Sequence of chain 1.A:
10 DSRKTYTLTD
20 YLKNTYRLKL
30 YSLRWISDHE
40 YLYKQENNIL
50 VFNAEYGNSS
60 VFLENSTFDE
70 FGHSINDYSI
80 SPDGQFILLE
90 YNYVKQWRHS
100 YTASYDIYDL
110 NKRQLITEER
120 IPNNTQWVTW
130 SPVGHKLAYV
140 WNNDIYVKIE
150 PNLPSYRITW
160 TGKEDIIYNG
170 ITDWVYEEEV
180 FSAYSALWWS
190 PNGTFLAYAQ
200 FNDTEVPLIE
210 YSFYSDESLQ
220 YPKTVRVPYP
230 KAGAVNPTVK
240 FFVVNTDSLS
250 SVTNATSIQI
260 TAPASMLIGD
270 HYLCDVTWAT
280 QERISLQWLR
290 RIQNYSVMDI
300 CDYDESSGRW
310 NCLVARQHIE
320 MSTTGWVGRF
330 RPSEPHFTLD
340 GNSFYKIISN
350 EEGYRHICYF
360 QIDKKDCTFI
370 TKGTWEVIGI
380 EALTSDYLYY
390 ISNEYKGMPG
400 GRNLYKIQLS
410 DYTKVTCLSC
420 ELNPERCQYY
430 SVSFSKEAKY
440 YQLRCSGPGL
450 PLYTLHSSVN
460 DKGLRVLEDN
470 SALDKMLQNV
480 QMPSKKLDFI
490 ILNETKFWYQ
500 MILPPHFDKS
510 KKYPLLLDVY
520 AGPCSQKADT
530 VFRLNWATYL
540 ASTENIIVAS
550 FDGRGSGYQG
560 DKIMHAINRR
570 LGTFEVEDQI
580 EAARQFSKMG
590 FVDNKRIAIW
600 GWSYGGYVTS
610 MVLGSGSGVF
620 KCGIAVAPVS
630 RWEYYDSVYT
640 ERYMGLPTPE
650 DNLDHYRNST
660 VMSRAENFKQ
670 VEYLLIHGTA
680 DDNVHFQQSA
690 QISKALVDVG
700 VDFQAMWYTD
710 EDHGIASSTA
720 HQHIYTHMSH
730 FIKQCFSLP

Binding-site contacts:
Ligand atom C7 contacts residue ASN253 of chain 1.A at 3.0 Å.
Ligand atom N2 contacts residue TRP159 of chain 1.A at 4.1 Å.
Ligand atom C3 contacts residue ASN253 of chain 1.A at 3.7 Å.
Ligand atom N2 contacts residue ASN253 of chain 1.A at 2.8 Å (h-bond).
Ligand atom O7 contacts residue ASN253 of chain 1.A at 3.1 Å (h-bond).
Ligand atom O5 contacts residue TRP159 of chain 1.A at 3.8 Å.
Ligand atom C8 contacts residue ARG156 of chain 1.A at 4.4 Å.
Ligand atom C8 contacts residue THR252 of chain 1.A at 4.2 Å.
Ligand atom C5 contacts residue TRP159 of chain 1.A at 3.8 Å (hydrophobic).
Ligand atom C1 contacts residue TRP159 of chain 1.A at 3.7 Å (hydrophobic).
Ligand atom C8 contacts residue TRP159 of chain 1.A at 4.3 Å (hydrophobic).
Ligand atom O6 contacts residue TRP159 of chain 1.A at 4.5 Å.
Ligand atom C8 contacts residue VAL251 of chain 1.A at 3.5 Å (hydrophobic).
Ligand atom C5 contacts residue ASN253 of chain 1.A at 3.6 Å.
Ligand atom C4 contacts residue ASN253 of chain 1.A at 4.2 Å.
Ligand atom C7 contacts residue TRP159 of chain 1.A at 4.1 Å (hydrophobic).
Ligand atom C8 contacts residue ASN253 of chain 1.A at 4.1 Å.
Ligand atom O5 contacts residue ASN253 of chain 1.A at 2.3 Å (h-bond).
Ligand atom C1 contacts residue ASN253 of chain 1.A at 1.4 Å.
Ligand atom C3 contacts residue TRP159 of chain 1.A at 4.4 Å (hydrophobic).
Ligand atom O4 contacts residue TRP159 of chain 1.A at 4.1 Å.
Ligand atom C2 contacts residue ASN253 of chain 1.A at 2.3 Å.

A protein and the small-molecule ligand that binds it are described below.
Small molecule (SMILES): CC(=O)N[C@H]1[C@H](O[C@H]2[C@H](O)[C@@H](NC(C)=O)CO[C@@H]2CO)O[C@H](CO)[C@@H](O)[C@@H]1O